A protein and the small-molecule ligand that binds it are described below.
Small molecule (SMILES): Cn1ncc2c(NCc3ccc(Cl)cc3)ncnc21

Sequence of chain 1.A:
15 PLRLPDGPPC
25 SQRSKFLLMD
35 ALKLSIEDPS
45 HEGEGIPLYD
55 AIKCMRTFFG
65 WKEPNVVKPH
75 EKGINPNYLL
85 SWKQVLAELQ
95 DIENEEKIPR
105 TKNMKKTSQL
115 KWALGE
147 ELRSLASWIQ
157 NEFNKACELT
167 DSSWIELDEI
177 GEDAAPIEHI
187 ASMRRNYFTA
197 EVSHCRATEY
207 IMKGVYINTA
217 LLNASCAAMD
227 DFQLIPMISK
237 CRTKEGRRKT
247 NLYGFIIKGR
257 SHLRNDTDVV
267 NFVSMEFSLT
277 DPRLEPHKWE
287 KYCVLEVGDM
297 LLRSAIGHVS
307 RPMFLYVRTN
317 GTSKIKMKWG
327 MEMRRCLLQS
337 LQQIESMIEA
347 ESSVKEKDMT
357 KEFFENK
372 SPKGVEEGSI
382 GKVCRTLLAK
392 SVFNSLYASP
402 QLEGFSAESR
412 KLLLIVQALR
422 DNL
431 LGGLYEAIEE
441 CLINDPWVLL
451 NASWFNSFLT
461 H

Binding-site contacts:
Ligand atom C09 contacts residue LEU90 of chain 1.A at 4.3 Å (hydrophobic).
Ligand atom CL contacts residue GLU97 of chain 1.A at 4.3 Å.
Ligand atom CL contacts residue MET59 of chain 1.A at 3.8 Å.
Ligand atom C06 contacts residue TRP65 of chain 1.A at 3.4 Å (hydrophobic).
Ligand atom N03 contacts residue TRP65 of chain 1.A at 4.4 Å.
Ligand atom N16 contacts residue LYS66 of chain 1.A at 3.8 Å.
Ligand atom C05 contacts residue TRP65 of chain 1.A at 3.5 Å (hydrophobic).
Ligand atom C17 contacts residue TRP65 of chain 1.A at 4.1 Å (hydrophobic).
Ligand atom N03 contacts residue PHE63 of chain 1.A at 4.3 Å.
Ligand atom C17 contacts residue GLU67 of chain 1.A at 3.6 Å.
Ligand atom C11 contacts residue TRP65 of chain 1.A at 3.8 Å (hydrophobic).
Ligand atom C14 contacts residue GLN94 of chain 1.A at 3.7 Å.
Ligand atom N16 contacts residue GLU67 of chain 1.A at 4.4 Å.
Ligand atom N02 contacts residue TRP65 of chain 1.A at 3.8 Å.
Ligand atom C15 contacts residue LEU90 of chain 1.A at 3.8 Å (hydrophobic).
Ligand atom C19 contacts residue LYS66 of chain 1.A at 4.4 Å.
Ligand atom C06 contacts residue LYS66 of chain 1.A at 4.4 Å.
Ligand atom CL contacts residue LEU93 of chain 1.A at 4.2 Å.
Ligand atom C15 contacts residue GLN94 of chain 1.A at 4.0 Å.
Ligand atom C04 contacts residue TRP65 of chain 1.A at 3.8 Å (hydrophobic).
Ligand atom C10 contacts residue TRP65 of chain 1.A at 3.5 Å (hydrophobic).
Ligand atom C01 contacts residue TRP65 of chain 1.A at 4.2 Å (hydrophobic).
Ligand atom C17 contacts residue LYS66 of chain 1.A at 3.4 Å.
Ligand atom N18 contacts residue TRP65 of chain 1.A at 3.7 Å.
Ligand atom N18 contacts residue GLU67 of chain 1.A at 4.3 Å.
Ligand atom N07 contacts residue LEU90 of chain 1.A at 4.3 Å.
Ligand atom C11 contacts residue MET59 of chain 1.A at 4.4 Å (hydrophobic).
Ligand atom C12 contacts residue GLN94 of chain 1.A at 4.3 Å.
Ligand atom N16 contacts residue TRP65 of chain 1.A at 4.0 Å.
Ligand atom N07 contacts residue TRP65 of chain 1.A at 3.5 Å.
Ligand atom C19 contacts residue TRP65 of chain 1.A at 3.6 Å (hydrophobic).
Ligand atom C14 contacts residue LEU90 of chain 1.A at 3.6 Å (hydrophobic).
Ligand atom C12 contacts residue MET59 of chain 1.A at 4.3 Å (hydrophobic).
Ligand atom N18 contacts residue LYS66 of chain 1.A at 3.7 Å.